Binding-site contacts:
Ligand atom O7 contacts residue THR156 of chain 10.A at 4.2 Å.
Ligand atom C8 contacts residue ASN154 of chain 10.A at 3.4 Å.
Ligand atom C1 contacts residue ASN154 of chain 10.A at 2.6 Å.
Ligand atom O5 contacts residue ASN154 of chain 10.A at 3.7 Å.
Ligand atom O7 contacts residue ASN154 of chain 10.A at 1.3 Å (h-bond).
Ligand atom C5 contacts residue THR156 of chain 10.A at 3.7 Å.
Ligand atom N2 contacts residue ASN154 of chain 10.A at 2.2 Å (h-bond).
Ligand atom C6 contacts residue THR156 of chain 10.A at 4.2 Å.
Ligand atom C7 contacts residue GLY150 of chain 10.A at 4.5 Å.
Ligand atom C1 contacts residue THR156 of chain 10.A at 4.1 Å.
Ligand atom C3 contacts residue ASN154 of chain 10.A at 4.3 Å.
Ligand atom O7 contacts residue GLY150 of chain 10.A at 4.2 Å.
Ligand atom C8 contacts residue GLY150 of chain 10.A at 4.3 Å.
Ligand atom C2 contacts residue ASN154 of chain 10.A at 2.9 Å.
Ligand atom O7 contacts residue VAL153 of chain 10.A at 2.8 Å (h-bond).
Ligand atom O5 contacts residue THR156 of chain 10.A at 3.9 Å.
Ligand atom C7 contacts residue VAL153 of chain 10.A at 4.0 Å (hydrophobic).
Ligand atom C7 contacts residue ASN154 of chain 10.A at 1.9 Å.

A protein and the small-molecule ligand that binds it are described below.
Small molecule (SMILES): CC(=O)N[C@H]1[C@H](O[C@H]2[C@H](O)[C@@H](NC(C)=O)CO[C@@H]2CO)O[C@H](CO)[C@@H](O)[C@@H]1O

Sequence of chain 10.A:
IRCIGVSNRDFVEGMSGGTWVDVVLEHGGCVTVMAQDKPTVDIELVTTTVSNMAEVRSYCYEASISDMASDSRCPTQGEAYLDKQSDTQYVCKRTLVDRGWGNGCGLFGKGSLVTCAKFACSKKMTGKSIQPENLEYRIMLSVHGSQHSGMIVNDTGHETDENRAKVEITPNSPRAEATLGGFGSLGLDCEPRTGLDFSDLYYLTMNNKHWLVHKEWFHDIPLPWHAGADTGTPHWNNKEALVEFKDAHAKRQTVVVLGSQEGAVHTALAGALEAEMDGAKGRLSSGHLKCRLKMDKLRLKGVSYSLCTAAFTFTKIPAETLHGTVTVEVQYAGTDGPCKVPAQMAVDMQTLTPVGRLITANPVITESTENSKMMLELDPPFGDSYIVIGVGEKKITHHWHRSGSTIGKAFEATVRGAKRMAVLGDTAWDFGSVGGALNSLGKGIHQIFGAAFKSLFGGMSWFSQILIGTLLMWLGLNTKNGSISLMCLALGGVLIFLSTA